The protein below binds the small molecule below.
Small molecule (SMILES): CC[C@H](C)[C@H](NC(=O)[C@@H]1CCCN1C(=O)[C@H](CCC(=O)O)NC(=O)[C@H](Cc1ccc(O)cc1)NC(=O)CCC(=O)O)C(=O)N1C[C@@H](O)C[C@H]1C(=O)N[C@@H](CCC(=O)O)C(=O)N[C@@H](CCC(=O)O)C(=O)N[C@@H](Cc1ccc(CS(=O)(=O)O)cc1)C(=O)N[C@@H](CC1CCCCC1)C(=O)N[C@@H](CCC(N)=O)C(=O)O

Binding-site contacts:
Ligand atom O1 contacts residue THR69 of chain 1.A at 3.5 Å.
Ligand atom CD1 contacts residue ILE78 of chain 1.A at 3.7 Å (hydrophobic).
Ligand atom CD contacts residue TYR71 of chain 1.A at 3.4 Å (hydrophobic).
Ligand atom C contacts residue THR69 of chain 1.A at 3.7 Å.
Ligand atom CA contacts residue THR69 of chain 1.A at 3.5 Å.
Ligand atom OH contacts residue LEU26 of chain 1.A at 3.2 Å.
Ligand atom C contacts residue LYS21 of chain 1.A at 2.9 Å.
Ligand atom N contacts residue LYS21 of chain 1.A at 3.7 Å.
Ligand atom O1 contacts residue ARG68 of chain 1.A at 2.8 Å (salt-bridge).
Ligand atom OE1 contacts residue TYR71 of chain 1.A at 3.5 Å (h-bond).
Ligand atom CD1 contacts residue LEU60 of chain 1.A at 3.5 Å (hydrophobic).
Ligand atom CD2 contacts residue ARG68 of chain 1.A at 3.6 Å.
Ligand atom O1 contacts residue TYR71 of chain 1.A at 2.7 Å (h-bond).
Ligand atom OH contacts residue GLN156 of chain 1.A at 3.3 Å (h-bond).
Ligand atom CA contacts residue THR69 of chain 1.A at 3.8 Å.
Ligand atom O3 contacts residue LYS77 of chain 1.A at 2.9 Å (salt-bridge).
Ligand atom N contacts residue GLN24 of chain 1.A at 3.4 Å (h-bond).
Ligand atom OH contacts residue ARG68 of chain 1.A at 3.3 Å (salt-bridge).
Ligand atom O2 contacts residue ILE78 of chain 1.A at 2.9 Å (h-bond).
Ligand atom O contacts residue LYS21 of chain 1.A at 2.8 Å (salt-bridge).
Ligand atom O2 contacts residue ARG68 of chain 1.A at 2.9 Å (salt-bridge).
Ligand atom CE2 contacts residue ARG68 of chain 1.A at 3.4 Å.
Ligand atom OE1 contacts residue ARG70 of chain 1.A at 3.6 Å.
Ligand atom O contacts residue LEU60 of chain 1.A at 3.4 Å.
Ligand atom O2 contacts residue LYS77 of chain 1.A at 3.7 Å.
Ligand atom N contacts residue THR69 of chain 1.A at 2.8 Å (h-bond).
Ligand atom OXT contacts residue MET80 of chain 1.A at 2.8 Å (h-bond).
Ligand atom OD1 contacts residue TYR71 of chain 1.A at 3.1 Å (h-bond).
Ligand atom O contacts residue ASN57 of chain 1.A at 2.7 Å (h-bond).
Ligand atom O4 contacts residue THR69 of chain 1.A at 3.4 Å.
Ligand atom C1 contacts residue ARG68 of chain 1.A at 3.3 Å.
Ligand atom OXT contacts residue LYS21 of chain 1.A at 3.1 Å (salt-bridge).
Ligand atom CE2 contacts residue THR69 of chain 1.A at 3.7 Å.
Ligand atom CA contacts residue GLN24 of chain 1.A at 3.5 Å.
Ligand atom C contacts residue MET80 of chain 1.A at 3.8 Å (hydrophobic).
Ligand atom CD2 contacts residue THR69 of chain 1.A at 3.7 Å.
Ligand atom CB contacts residue THR69 of chain 1.A at 3.2 Å.
Ligand atom OE2 contacts residue TYR71 of chain 1.A at 3.2 Å.
Ligand atom CZ contacts residue GLN24 of chain 1.A at 3.3 Å.
Ligand atom CA contacts residue LYS21 of chain 1.A at 3.7 Å.

Sequence of chain 1.A:
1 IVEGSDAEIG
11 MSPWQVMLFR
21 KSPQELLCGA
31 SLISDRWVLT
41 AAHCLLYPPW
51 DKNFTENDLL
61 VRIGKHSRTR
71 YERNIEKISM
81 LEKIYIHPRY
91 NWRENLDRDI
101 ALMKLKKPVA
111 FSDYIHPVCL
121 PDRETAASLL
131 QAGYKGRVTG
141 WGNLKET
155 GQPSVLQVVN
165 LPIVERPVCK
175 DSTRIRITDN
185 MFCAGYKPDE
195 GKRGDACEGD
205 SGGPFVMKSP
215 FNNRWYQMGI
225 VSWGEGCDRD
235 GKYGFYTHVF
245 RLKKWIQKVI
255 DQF